A protein and the small-molecule ligand that binds it are described below.
Small molecule (SMILES): CC(=O)N[C@@H]1[C@@H](O)[C@H](O)[C@@H](CO)O[C@H]1O

Binding-site contacts:
Ligand atom C8 contacts residue ASN268 of chain 1.A at 4.0 Å.
Ligand atom C6 contacts residue GLY264 of chain 1.A at 4.0 Å.
Ligand atom O5 contacts residue GLY264 of chain 1.A at 4.2 Å.
Ligand atom N2 contacts residue ASN268 of chain 1.A at 2.9 Å (h-bond).
Ligand atom C2 contacts residue ASN268 of chain 1.A at 2.5 Å.
Ligand atom O5 contacts residue ASN268 of chain 1.A at 2.4 Å (h-bond).
Ligand atom O7 contacts residue ASN268 of chain 1.A at 3.9 Å.
Ligand atom C4 contacts residue ASN268 of chain 1.A at 4.3 Å.
Ligand atom C3 contacts residue ASN268 of chain 1.A at 3.8 Å.
Ligand atom C7 contacts residue ASN268 of chain 1.A at 3.6 Å.
Ligand atom O6 contacts residue GLY264 of chain 1.A at 3.1 Å (h-bond).
Ligand atom C5 contacts residue ASN268 of chain 1.A at 3.7 Å.
Ligand atom C1 contacts residue ASN268 of chain 1.A at 1.4 Å.
Ligand atom O6 contacts residue LYS265 of chain 1.A at 4.3 Å.

Sequence of chain 1.A:
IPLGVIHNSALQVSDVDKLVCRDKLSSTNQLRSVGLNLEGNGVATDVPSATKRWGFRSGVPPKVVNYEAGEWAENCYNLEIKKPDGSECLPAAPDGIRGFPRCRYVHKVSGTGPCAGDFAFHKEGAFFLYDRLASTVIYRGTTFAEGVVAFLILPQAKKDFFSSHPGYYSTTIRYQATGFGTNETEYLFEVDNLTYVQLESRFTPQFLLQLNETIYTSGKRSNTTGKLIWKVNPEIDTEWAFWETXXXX